Binding-site contacts:
Ligand atom CAJ contacts residue ARG133 of chain 1.B at 4.2 Å.
Ligand atom CAB contacts residue PHE139 of chain 1.B at 3.9 Å (hydrophobic).
Ligand atom CAU contacts residue ALA135 of chain 1.B at 4.0 Å (hydrophobic).
Ligand atom CAT contacts residue ALA135 of chain 1.B at 4.0 Å (hydrophobic).
Ligand atom CAS contacts residue LEU132 of chain 1.B at 4.1 Å (hydrophobic).
Ligand atom CAL contacts residue GLY136 of chain 1.B at 3.9 Å.
Ligand atom CAO contacts residue ARG133 of chain 1.B at 3.5 Å.
Ligand atom CAL contacts residue PHE139 of chain 1.B at 4.1 Å (hydrophobic).
Ligand atom CAX contacts residue ALA135 of chain 1.B at 3.8 Å (hydrophobic).
Ligand atom CAU contacts residue LEU138 of chain 1.B at 3.7 Å (hydrophobic).
Ligand atom OAA contacts residue ARG141 of chain 1.B at 4.0 Å.
Ligand atom CAV contacts residue LEU138 of chain 1.B at 4.3 Å (hydrophobic).
Ligand atom OAI contacts residue GLY136 of chain 1.B at 4.0 Å.
Ligand atom CAH contacts residue ARG133 of chain 1.B at 3.9 Å.
Ligand atom CAM contacts residue GLY136 of chain 1.B at 4.0 Å.
Ligand atom CAD contacts residue ARG141 of chain 1.B at 3.6 Å.
Ligand atom CAE contacts residue GLY136 of chain 1.B at 3.7 Å.
Ligand atom CAB contacts residue ARG141 of chain 1.B at 4.4 Å.
Ligand atom CAN contacts residue ARG141 of chain 1.B at 2.8 Å.
Ligand atom CAP contacts residue GLY136 of chain 1.B at 3.8 Å.
Ligand atom OAI contacts residue PHE139 of chain 1.B at 3.8 Å.
Ligand atom CAR contacts residue LEU138 of chain 1.B at 4.0 Å (hydrophobic).
Ligand atom CAC contacts residue ARG141 of chain 1.B at 3.5 Å.
Ligand atom CAM contacts residue PHE139 of chain 1.B at 3.9 Å (hydrophobic).
Ligand atom CAF contacts residue ARG141 of chain 1.B at 2.7 Å.
Ligand atom CAV contacts residue PHE139 of chain 1.B at 4.0 Å (hydrophobic).
Ligand atom CAP contacts residue LEU132 of chain 1.B at 3.6 Å (hydrophobic).
Ligand atom CAD contacts residue ARG133 of chain 1.B at 4.3 Å.
Ligand atom OAG contacts residue ARG133 of chain 1.B at 3.9 Å.
Ligand atom CAJ contacts residue GLY136 of chain 1.B at 3.9 Å.
Ligand atom CAK contacts residue ARG141 of chain 1.B at 3.9 Å.
Ligand atom CAU contacts residue PHE139 of chain 1.B at 3.7 Å (hydrophobic).
Ligand atom OAA contacts residue ARG133 of chain 1.B at 3.9 Å.
Ligand atom CAW contacts residue LEU132 of chain 1.B at 4.3 Å (hydrophobic).
Ligand atom OAG contacts residue GLY136 of chain 1.B at 3.8 Å.
Ligand atom CAX contacts residue GLY136 of chain 1.B at 3.7 Å.
Ligand atom CAX contacts residue LEU132 of chain 1.B at 4.1 Å (hydrophobic).
Ligand atom OAA contacts residue ARG157 of chain 1.B at 4.1 Å.
Ligand atom CAQ contacts residue LEU138 of chain 1.B at 4.1 Å (hydrophobic).
Ligand atom CAE contacts residue PHE139 of chain 1.B at 4.3 Å (hydrophobic).

Sequence of chain 1.B:
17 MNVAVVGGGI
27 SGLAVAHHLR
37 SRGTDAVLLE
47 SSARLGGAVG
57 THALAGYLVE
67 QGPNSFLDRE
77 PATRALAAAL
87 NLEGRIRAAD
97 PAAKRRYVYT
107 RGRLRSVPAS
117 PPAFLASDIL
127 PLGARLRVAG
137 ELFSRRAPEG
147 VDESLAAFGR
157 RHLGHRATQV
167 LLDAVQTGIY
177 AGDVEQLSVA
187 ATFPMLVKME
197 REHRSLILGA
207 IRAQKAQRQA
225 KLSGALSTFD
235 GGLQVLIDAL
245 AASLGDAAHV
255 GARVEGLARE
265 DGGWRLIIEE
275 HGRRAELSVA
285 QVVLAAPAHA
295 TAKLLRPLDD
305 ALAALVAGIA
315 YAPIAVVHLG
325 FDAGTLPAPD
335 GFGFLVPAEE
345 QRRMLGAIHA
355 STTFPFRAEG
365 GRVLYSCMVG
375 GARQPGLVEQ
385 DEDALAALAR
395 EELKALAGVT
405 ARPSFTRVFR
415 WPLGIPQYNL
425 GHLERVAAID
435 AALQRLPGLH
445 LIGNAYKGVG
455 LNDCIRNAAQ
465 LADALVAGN

The protein below binds the small molecule below.
Small molecule (SMILES): CCCCCCCCCCCC(=O)OCC[C@H](C)[C@@H]1OC[C@H](C)[C@@H]1C